Sequence of chain 1.A:
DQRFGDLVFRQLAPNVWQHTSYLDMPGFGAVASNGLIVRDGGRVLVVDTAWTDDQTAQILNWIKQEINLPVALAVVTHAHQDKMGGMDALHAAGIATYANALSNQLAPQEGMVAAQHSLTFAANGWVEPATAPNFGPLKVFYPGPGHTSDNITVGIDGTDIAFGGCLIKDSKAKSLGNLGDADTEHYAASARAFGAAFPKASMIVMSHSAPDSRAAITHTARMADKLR

A protein and the small-molecule ligand that binds it are described below.
Small molecule (SMILES): C=C1CS[C@H]([C@@H](OC)C(=O)O)N=C1C(=O)O

Binding-site contacts:
Ligand atom C3 contacts residue ZN1 of chain 1.D at 3.1 Å.
Ligand atom C4 contacts residue LYS183 of chain 1.A at 3.5 Å.
Ligand atom O2 contacts residue HIS161 of chain 1.A at 3.5 Å.
Ligand atom C4 contacts residue HIS222 of chain 1.A at 3.6 Å.
Ligand atom O2 contacts residue HIS222 of chain 1.A at 3.0 Å (h-bond).
Ligand atom O5 contacts residue HIS94 of chain 1.A at 3.7 Å.
Ligand atom C4 contacts residue HIS161 of chain 1.A at 3.6 Å.
Ligand atom CO9 contacts residue TRP65 of chain 1.A at 3.7 Å (hydrophobic).
Ligand atom C8 contacts residue ZN1 of chain 1.D at 3.4 Å.
Ligand atom O9 contacts residue TRP65 of chain 1.A at 3.4 Å.
Ligand atom N1 contacts residue ASP96 of chain 1.A at 3.7 Å.
Ligand atom O2 contacts residue LYS183 of chain 1.A at 3.1 Å (salt-bridge).
Ligand atom O4 contacts residue HIS94 of chain 1.A at 3.5 Å (h-bond).
Ligand atom O9 contacts residue ASP96 of chain 1.A at 3.3 Å.
Ligand atom O1 contacts residue HIS161 of chain 1.A at 3.7 Å.
Ligand atom C3 contacts residue HIS222 of chain 1.A at 3.3 Å.
Ligand atom C8 contacts residue ASP96 of chain 1.A at 3.8 Å.
Ligand atom O4 contacts residue HIS161 of chain 1.A at 3.6 Å.
Ligand atom C6 contacts residue ZN1 of chain 1.D at 3.1 Å.
Ligand atom O5 contacts residue ZN1 of chain 1.C at 3.2 Å.
Ligand atom C6 contacts residue ASP96 of chain 1.A at 3.5 Å.
Ligand atom O4 contacts residue ZN1 of chain 1.D at 2.9 Å.
Ligand atom O2 contacts residue ZN1 of chain 1.D at 2.3 Å.
Ligand atom O1 contacts residue LYS183 of chain 1.A at 3.1 Å (salt-bridge).
Ligand atom O2 contacts residue CYS180 of chain 1.A at 3.5 Å.
Ligand atom C4 contacts residue ASN192 of chain 1.A at 3.8 Å.
Ligand atom C4 contacts residue ZN1 of chain 1.D at 3.1 Å.
Ligand atom N1 contacts residue HIS222 of chain 1.A at 3.1 Å (h-bond).
Ligand atom O5 contacts residue ASN192 of chain 1.A at 3.1 Å (h-bond).
Ligand atom N1 contacts residue ZN1 of chain 1.D at 2.4 Å.
Ligand atom C7 contacts residue ASP96 of chain 1.A at 3.8 Å.
Ligand atom C6 contacts residue HIS222 of chain 1.A at 3.5 Å.
Ligand atom C7 contacts residue ZN1 of chain 1.D at 3.8 Å.
Ligand atom O1 contacts residue ASN192 of chain 1.A at 2.7 Å (h-bond).
Ligand atom O4 contacts residue ZN1 of chain 1.C at 2.2 Å.
Ligand atom O1 contacts residue LEU190 of chain 1.A at 3.7 Å.
Ligand atom O5 contacts residue HIS161 of chain 1.A at 3.5 Å.
Ligand atom O1 contacts residue GLY191 of chain 1.A at 3.4 Å.
Ligand atom C8 contacts residue ZN1 of chain 1.C at 3.1 Å.
Ligand atom O4 contacts residue ASP96 of chain 1.A at 2.9 Å (salt-bridge).